The small molecule below binds the protein below.
Small molecule (SMILES): CC(=O)N[C@@H]1[C@@H](O)[C@H](O)[C@@H](CO)O[C@H]1O

Sequence of chain 1.B:
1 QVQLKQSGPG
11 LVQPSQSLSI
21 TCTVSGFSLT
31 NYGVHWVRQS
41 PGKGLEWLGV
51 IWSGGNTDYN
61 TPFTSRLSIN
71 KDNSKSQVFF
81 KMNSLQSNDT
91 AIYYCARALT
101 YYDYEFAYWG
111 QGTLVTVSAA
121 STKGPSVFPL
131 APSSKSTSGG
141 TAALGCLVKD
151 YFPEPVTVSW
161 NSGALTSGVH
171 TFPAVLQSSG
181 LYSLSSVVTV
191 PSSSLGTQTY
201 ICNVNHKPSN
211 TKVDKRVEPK

Binding-site contacts:
Ligand atom O3 contacts residue LYS43 of chain 1.B at 3.1 Å (salt-bridge).
Ligand atom C8 contacts residue ASN88 of chain 1.B at 3.2 Å.
Ligand atom O7 contacts residue LYS43 of chain 1.B at 4.2 Å.
Ligand atom C3 contacts residue ASN88 of chain 1.B at 3.9 Å.
Ligand atom C7 contacts residue LYS43 of chain 1.B at 4.0 Å.
Ligand atom C4 contacts residue ASN88 of chain 1.B at 4.2 Å.
Ligand atom C8 contacts residue LYS43 of chain 1.B at 3.7 Å.
Ligand atom C8 contacts residue ARG38 of chain 1.B at 3.7 Å.
Ligand atom C7 contacts residue ASN88 of chain 1.B at 3.5 Å.
Ligand atom C1 contacts residue ASN88 of chain 1.B at 1.4 Å.
Ligand atom C8 contacts residue SER40 of chain 1.B at 3.8 Å.
Ligand atom C5 contacts residue ASN88 of chain 1.B at 3.6 Å.
Ligand atom N2 contacts residue LYS43 of chain 1.B at 4.3 Å.
Ligand atom C3 contacts residue LYS43 of chain 1.B at 4.4 Å.
Ligand atom C2 contacts residue ASN88 of chain 1.B at 2.6 Å.
Ligand atom N2 contacts residue ASN88 of chain 1.B at 3.1 Å (h-bond).
Ligand atom N2 contacts residue ARG38 of chain 1.B at 4.5 Å.
Ligand atom O5 contacts residue ASN88 of chain 1.B at 2.3 Å (h-bond).
Ligand atom O7 contacts residue ASN88 of chain 1.B at 3.4 Å (h-bond).